Binding-site contacts:
Ligand atom F1 contacts residue MET110 of chain 1.B at 3.9 Å.
Ligand atom S1 contacts residue ILE24 of chain 1.B at 3.6 Å.
Ligand atom C9 contacts residue MET110 of chain 1.B at 3.8 Å (hydrophobic).
Ligand atom F1 contacts residue TYR66 of chain 1.B at 2.9 Å.
Ligand atom C16 contacts residue ILE24 of chain 1.B at 3.2 Å (hydrophobic).
Ligand atom C8 contacts residue MET110 of chain 1.B at 3.8 Å (hydrophobic).
Ligand atom F1 contacts residue PRO90 of chain 1.B at 3.8 Å.
Ligand atom O1 contacts residue ASP175 of chain 1.B at 3.9 Å.
Ligand atom C2 contacts residue VAL48 of chain 1.B at 3.7 Å (hydrophobic).
Ligand atom O2 contacts residue ILE24 of chain 1.B at 3.2 Å (h-bond).
Ligand atom N3 contacts residue ILE24 of chain 1.B at 3.3 Å (h-bond).
Ligand atom C9 contacts residue ALA174 of chain 1.B at 3.8 Å (hydrophobic).
Ligand atom N2 contacts residue VAL48 of chain 1.B at 3.4 Å.
Ligand atom C17 contacts residue ILE24 of chain 1.B at 3.8 Å (hydrophobic).
Ligand atom C7 contacts residue ILE24 of chain 1.B at 3.7 Å (hydrophobic).
Ligand atom N1 contacts residue LEU113 of chain 1.B at 3.0 Å (h-bond).
Ligand atom C11 contacts residue LYS50 of chain 1.B at 3.5 Å.
Ligand atom C10 contacts residue LYS50 of chain 1.B at 3.5 Å.
Ligand atom N1 contacts residue ARG112 of chain 1.B at 4.0 Å.
Ligand atom C14 contacts residue GLY114 of chain 1.B at 4.0 Å.
Ligand atom C13 contacts residue ILE24 of chain 1.B at 4.0 Å (hydrophobic).
Ligand atom C2 contacts residue LEU113 of chain 1.B at 3.9 Å (hydrophobic).
Ligand atom C5 contacts residue LEU162 of chain 1.B at 4.0 Å (hydrophobic).
Ligand atom F1 contacts residue ALA174 of chain 1.B at 3.2 Å.
Ligand atom C13 contacts residue LEU113 of chain 1.B at 3.5 Å (hydrophobic).
Ligand atom N1 contacts residue GLU111 of chain 1.B at 4.0 Å.
Ligand atom C13 contacts residue GLY114 of chain 1.B at 3.5 Å.
Ligand atom C3 contacts residue LEU113 of chain 1.B at 3.2 Å (hydrophobic).
Ligand atom O1 contacts residue GLU62 of chain 1.B at 3.4 Å (salt-bridge).
Ligand atom O1 contacts residue LYS50 of chain 1.B at 2.8 Å (salt-bridge).
Ligand atom F2 contacts residue ILE32 of chain 1.B at 3.6 Å.
Ligand atom C12 contacts residue ILE32 of chain 1.B at 3.9 Å (hydrophobic).
Ligand atom N2 contacts residue MET110 of chain 1.B at 3.6 Å.
Ligand atom C9 contacts residue TYR66 of chain 1.B at 4.0 Å (hydrophobic).
Ligand atom N1 contacts residue VAL48 of chain 1.B at 3.7 Å.
Ligand atom N2 contacts residue LEU113 of chain 1.B at 3.6 Å.
Ligand atom F2 contacts residue LYS50 of chain 1.B at 2.6 Å.
Ligand atom N2 contacts residue GLU111 of chain 1.B at 3.3 Å (salt-bridge).
Ligand atom C15 contacts residue ILE24 of chain 1.B at 3.7 Å (hydrophobic).
Ligand atom O2 contacts residue LYS119 of chain 1.B at 3.6 Å.

Sequence of chain 1.B:
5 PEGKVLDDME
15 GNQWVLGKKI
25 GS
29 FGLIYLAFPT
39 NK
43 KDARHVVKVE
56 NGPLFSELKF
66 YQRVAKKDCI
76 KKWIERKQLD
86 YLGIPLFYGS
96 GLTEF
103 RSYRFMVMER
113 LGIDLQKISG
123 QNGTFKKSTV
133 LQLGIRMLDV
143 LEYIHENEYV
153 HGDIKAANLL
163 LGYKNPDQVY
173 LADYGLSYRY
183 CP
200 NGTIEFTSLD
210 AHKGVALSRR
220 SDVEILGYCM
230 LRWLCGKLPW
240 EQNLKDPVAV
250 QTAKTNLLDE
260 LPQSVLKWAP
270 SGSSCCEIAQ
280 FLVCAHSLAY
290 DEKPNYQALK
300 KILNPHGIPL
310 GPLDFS

A small-molecule ligand and the protein it binds are described below.
Small molecule (SMILES): Nc1ncc(-c2ccc(S(N)(=O)=O)cc2)cc1-c1cc(F)c(O)c(F)c1